Sequence of chain 1.A:
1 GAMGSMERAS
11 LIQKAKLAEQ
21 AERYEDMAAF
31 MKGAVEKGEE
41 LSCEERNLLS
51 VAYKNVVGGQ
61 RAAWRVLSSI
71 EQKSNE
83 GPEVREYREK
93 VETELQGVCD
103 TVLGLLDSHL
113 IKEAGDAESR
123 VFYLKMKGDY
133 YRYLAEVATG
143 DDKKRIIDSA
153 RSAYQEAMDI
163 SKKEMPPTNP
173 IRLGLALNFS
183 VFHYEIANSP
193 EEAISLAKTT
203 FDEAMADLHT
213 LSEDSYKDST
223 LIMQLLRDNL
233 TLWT

This small molecule binds to this protein.
Small molecule (SMILES): Cc1cccc(C)c1N(C(=O)CN)C(C)C

Binding-site contacts:
Ligand atom C1 contacts residue GLN226 of chain 1.A at 3.8 Å.
Ligand atom C5 contacts residue MET207 of chain 1.A at 4.2 Å (hydrophobic).
Ligand atom C6 contacts residue THR222 of chain 1.A at 3.7 Å.
Ligand atom C4 contacts residue THR222 of chain 1.A at 3.9 Å.
Ligand atom C4 contacts residue MET225 of chain 1.A at 3.8 Å (hydrophobic).
Ligand atom C3 contacts residue GLN226 of chain 1.A at 4.3 Å.
Ligand atom C contacts residue GLN226 of chain 1.A at 3.5 Å.
Ligand atom C10 contacts residue TYR218 of chain 1.A at 3.7 Å (hydrophobic).
Ligand atom C3 contacts residue MET225 of chain 1.A at 3.9 Å (hydrophobic).
Ligand atom C2 contacts residue GLN226 of chain 1.A at 3.3 Å.
Ligand atom C4 contacts residue MET207 of chain 1.A at 4.0 Å (hydrophobic).
Ligand atom C6 contacts residue TYR218 of chain 1.A at 3.8 Å (hydrophobic).
Ligand atom C3 contacts residue PHE203 of chain 1.A at 3.9 Å (hydrophobic).
Ligand atom C6 contacts residue LEU210 of chain 1.A at 3.6 Å (hydrophobic).
Ligand atom C8 contacts residue TYR218 of chain 1.A at 3.7 Å (hydrophobic).
Ligand atom C5 contacts residue THR222 of chain 1.A at 4.0 Å.
Ligand atom C6 contacts residue MET207 of chain 1.A at 4.1 Å (hydrophobic).
Ligand atom C3 contacts residue THR222 of chain 1.A at 4.2 Å.